Sequence of chain 3.B:
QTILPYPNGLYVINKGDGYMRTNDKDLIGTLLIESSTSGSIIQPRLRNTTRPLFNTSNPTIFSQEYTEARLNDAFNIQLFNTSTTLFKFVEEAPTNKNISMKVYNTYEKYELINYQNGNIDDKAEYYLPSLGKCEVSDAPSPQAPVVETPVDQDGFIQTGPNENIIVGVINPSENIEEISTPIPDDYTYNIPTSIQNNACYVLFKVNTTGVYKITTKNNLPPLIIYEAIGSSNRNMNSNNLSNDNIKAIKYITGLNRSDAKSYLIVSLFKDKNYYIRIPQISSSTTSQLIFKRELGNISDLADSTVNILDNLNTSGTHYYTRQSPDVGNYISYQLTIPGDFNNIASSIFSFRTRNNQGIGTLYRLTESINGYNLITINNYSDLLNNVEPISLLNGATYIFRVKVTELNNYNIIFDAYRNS

Binding-site contacts:
Ligand atom C11 contacts residue HIS318 of chain 3.B at 3.8 Å.
Ligand atom O8 contacts residue ASP259 of chain 3.B at 3.8 Å.
Ligand atom O10 contacts residue ASN311 of chain 3.B at 3.1 Å (h-bond).
Ligand atom C8 contacts residue ASP259 of chain 3.B at 3.7 Å.
Ligand atom C10 contacts residue TYR319 of chain 3.B at 3.7 Å (hydrophobic).
Ligand atom O9 contacts residue ASP310 of chain 3.B at 2.7 Å (salt-bridge).
Ligand atom C3 contacts residue ARG257 of chain 3.B at 3.0 Å.
Ligand atom O3 contacts residue ARG257 of chain 3.B at 3.7 Å.
Ligand atom C9 contacts residue ARG322 of chain 3.B at 3.7 Å.
Ligand atom C1 contacts residue ARG257 of chain 3.B at 3.1 Å.
Ligand atom C4 contacts residue TYR319 of chain 3.B at 3.4 Å (hydrophobic).
Ligand atom C9 contacts residue ASP310 of chain 3.B at 3.7 Å.
Ligand atom O1B contacts residue THR321 of chain 3.B at 3.0 Å (h-bond).
Ligand atom O3 contacts residue ASP259 of chain 3.B at 3.9 Å.
Ligand atom C8 contacts residue ARG257 of chain 3.B at 3.7 Å.
Ligand atom C11 contacts residue TYR319 of chain 3.B at 3.8 Å (hydrophobic).
Ligand atom C6 contacts residue TYR319 of chain 3.B at 3.6 Å (hydrophobic).
Ligand atom O1B contacts residue ARG257 of chain 3.B at 3.7 Å.
Ligand atom O9 contacts residue ARG322 of chain 3.B at 3.0 Å (salt-bridge).
Ligand atom C7 contacts residue SER258 of chain 3.B at 3.6 Å.
Ligand atom O7 contacts residue ASP310 of chain 3.B at 3.3 Å (salt-bridge).
Ligand atom N2 contacts residue ARG257 of chain 3.B at 3.3 Å.
Ligand atom O1B contacts residue TYR320 of chain 3.B at 3.6 Å.
Ligand atom C9 contacts residue ASP259 of chain 3.B at 3.4 Å.
Ligand atom N5 contacts residue TYR319 of chain 3.B at 2.7 Å (h-bond).
Ligand atom O7 contacts residue SER258 of chain 3.B at 3.0 Å (h-bond).
Ligand atom C1 contacts residue THR321 of chain 3.B at 3.7 Å.
Ligand atom O1A contacts residue THR321 of chain 3.B at 3.0 Å (h-bond).
Ligand atom C5 contacts residue ARG257 of chain 3.B at 3.5 Å.
Ligand atom C4 contacts residue ARG257 of chain 3.B at 3.8 Å.
Ligand atom O6 contacts residue ARG257 of chain 3.B at 3.6 Å.
Ligand atom O10 contacts residue ASP310 of chain 3.B at 3.6 Å.
Ligand atom C8 contacts residue ASN117 of chain 3.B at 3.7 Å.
Ligand atom O5 contacts residue ARG257 of chain 3.B at 3.1 Å (salt-bridge).
Ligand atom O9 contacts residue TYR320 of chain 3.B at 3.8 Å.
Ligand atom O4 contacts residue ARG257 of chain 3.B at 3.5 Å (salt-bridge).
Ligand atom C7 contacts residue ARG257 of chain 3.B at 3.7 Å.
Ligand atom C5 contacts residue TYR319 of chain 3.B at 3.4 Å (hydrophobic).
Ligand atom C2 contacts residue ARG257 of chain 3.B at 3.7 Å.
Ligand atom O8 contacts residue ARG322 of chain 3.B at 2.9 Å (salt-bridge).

The small molecule below binds the protein below.
Small molecule (SMILES): CC(=O)N[C@@H]1[C@@H](O)[C@H](O[C@@H]2O[C@H](CO[C@]3(C(=O)O)C[C@H](O)[C@@H](NC(C)=O)[C@H]([C@H](O)[C@H](O)CO)O3)[C@H](O)[C@H](O)[C@H]2O)[C@@H](CO)O[C@H]1O